Binding-site contacts:
Ligand atom O6 contacts residue HIS339 of chain 1.E at 3.9 Å.
Ligand atom C5 contacts residue ASN388 of chain 1.E at 3.6 Å.
Ligand atom C8 contacts residue GLU61 of chain 1.E at 3.3 Å.
Ligand atom C3 contacts residue ASN388 of chain 1.E at 3.8 Å.
Ligand atom O6 contacts residue TYR41 of chain 1.E at 3.6 Å.
Ligand atom O7 contacts residue ASN388 of chain 1.E at 3.9 Å.
Ligand atom O7 contacts residue TYR41 of chain 1.E at 3.3 Å (h-bond).
Ligand atom C7 contacts residue TYR41 of chain 1.E at 3.5 Å (hydrophobic).
Ligand atom C2 contacts residue ASN388 of chain 1.E at 2.5 Å.
Ligand atom O6 contacts residue TYR386 of chain 1.E at 4.0 Å.
Ligand atom C1 contacts residue ASP338 of chain 1.E at 4.3 Å.
Ligand atom C6 contacts residue ASP338 of chain 1.E at 3.3 Å.
Ligand atom O4 contacts residue TYR41 of chain 1.E at 3.5 Å (h-bond).
Ligand atom C5 contacts residue TYR41 of chain 1.E at 3.4 Å (hydrophobic).
Ligand atom C5 contacts residue ASP338 of chain 1.E at 3.5 Å.
Ligand atom C4 contacts residue ASP338 of chain 1.E at 4.3 Å.
Ligand atom C2 contacts residue ARG358 of chain 1.E at 4.3 Å.
Ligand atom C3 contacts residue TYR41 of chain 1.E at 4.2 Å (hydrophobic).
Ligand atom C4 contacts residue TYR41 of chain 1.E at 3.9 Å (hydrophobic).
Ligand atom O5 contacts residue ASN388 of chain 1.E at 2.3 Å (h-bond).
Ligand atom C1 contacts residue ARG358 of chain 1.E at 3.7 Å.
Ligand atom O6 contacts residue ARG358 of chain 1.E at 3.3 Å.
Ligand atom O4 contacts residue ASP338 of chain 1.E at 4.2 Å.
Ligand atom N2 contacts residue ASN388 of chain 1.E at 2.9 Å (h-bond).
Ligand atom C3 contacts residue ASP338 of chain 1.E at 4.5 Å.
Ligand atom O6 contacts residue ASP338 of chain 1.E at 2.9 Å (salt-bridge).
Ligand atom O5 contacts residue ARG358 of chain 1.E at 3.4 Å (salt-bridge).
Ligand atom C1 contacts residue ASN388 of chain 1.E at 1.4 Å.
Ligand atom C7 contacts residue GLN39 of chain 1.E at 4.1 Å.
Ligand atom C6 contacts residue ARG358 of chain 1.E at 4.4 Å.
Ligand atom C4 contacts residue ASN388 of chain 1.E at 4.2 Å.
Ligand atom C7 contacts residue SER390 of chain 1.E at 4.2 Å.
Ligand atom C6 contacts residue TYR41 of chain 1.E at 3.6 Å (hydrophobic).
Ligand atom C8 contacts residue TYR41 of chain 1.E at 3.6 Å (hydrophobic).
Ligand atom O5 contacts residue TYR41 of chain 1.E at 4.4 Å.
Ligand atom C8 contacts residue SER390 of chain 1.E at 3.3 Å.
Ligand atom O7 contacts residue GLN39 of chain 1.E at 2.9 Å (h-bond).
Ligand atom N2 contacts residue TYR41 of chain 1.E at 4.3 Å.
Ligand atom C7 contacts residue ASN388 of chain 1.E at 3.6 Å.
Ligand atom O5 contacts residue ASP338 of chain 1.E at 4.2 Å.

Sequence of chain 1.E:
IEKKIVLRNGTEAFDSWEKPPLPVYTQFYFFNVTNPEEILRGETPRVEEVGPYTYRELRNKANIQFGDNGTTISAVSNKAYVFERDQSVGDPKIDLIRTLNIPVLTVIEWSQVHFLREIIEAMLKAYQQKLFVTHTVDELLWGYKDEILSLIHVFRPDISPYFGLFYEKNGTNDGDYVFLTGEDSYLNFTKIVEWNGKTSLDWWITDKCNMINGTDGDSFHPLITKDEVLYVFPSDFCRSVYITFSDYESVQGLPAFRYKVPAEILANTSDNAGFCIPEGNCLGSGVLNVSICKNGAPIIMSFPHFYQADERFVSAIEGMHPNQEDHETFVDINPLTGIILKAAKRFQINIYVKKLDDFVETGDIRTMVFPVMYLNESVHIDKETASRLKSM

The protein below binds the small molecule below.
Small molecule (SMILES): CC(=O)N[C@H]1[C@H](O[C@H]2[C@H](O)[C@@H](NC(C)=O)CO[C@@H]2CO)O[C@H](CO)[C@@H](O[C@@H]2O[C@H](CO[C@H]3O[C@H](CO)[C@@H](O)[C@H](O)[C@@H]3O)[C@@H](O)[C@H](O[C@H]3O[C@H](CO)[C@@H](O)[C@H](O)[C@@H]3O)[C@@H]2O)[C@@H]1O